Binding-site contacts:
Ligand atom C5' contacts residue GLU167 of chain 1.A at 3.3 Å.
Ligand atom C6 contacts residue ASN43 of chain 1.A at 3.5 Å.
Ligand atom C4' contacts residue GLU167 of chain 1.A at 3.3 Å.
Ligand atom O5' contacts residue GLU167 of chain 1.A at 2.6 Å (salt-bridge).
Ligand atom C4' contacts residue MET153 of chain 1.A at 3.6 Å (hydrophobic).
Ligand atom C3' contacts residue CA1 of chain 1.E at 3.7 Å.
Ligand atom O3' contacts residue CA1 of chain 1.E at 2.7 Å.
Ligand atom C2' contacts residue CA1 of chain 1.E at 3.6 Å.
Ligand atom O5' contacts residue ASN161 of chain 1.A at 2.9 Å (h-bond).
Ligand atom O2' contacts residue CA1 of chain 1.E at 2.6 Å.
Ligand atom C6 contacts residue PHE168 of chain 1.A at 3.6 Å (hydrophobic).
Ligand atom C5 contacts residue PHE168 of chain 1.A at 3.8 Å (hydrophobic).
Ligand atom C6 contacts residue HIS85 of chain 1.A at 3.7 Å.
Ligand atom C4 contacts residue ILE84 of chain 1.A at 3.7 Å (hydrophobic).
Ligand atom C1' contacts residue ASN43 of chain 1.A at 3.3 Å.
Ligand atom C3' contacts residue ASP18 of chain 1.A at 3.2 Å.
Ligand atom O3' contacts residue ASP18 of chain 1.A at 3.6 Å.
Ligand atom O3' contacts residue ASP243 of chain 1.A at 2.5 Å (salt-bridge).
Ligand atom C2' contacts residue ASP18 of chain 1.A at 3.3 Å.
Ligand atom C2 contacts residue HIS85 of chain 1.A at 3.6 Å.
Ligand atom C1 contacts residue ASN43 of chain 1.A at 3.6 Å.
Ligand atom C3' contacts residue MET153 of chain 1.A at 3.8 Å (hydrophobic).
Ligand atom N4 contacts residue ILE84 of chain 1.A at 3.0 Å.
Ligand atom C1 contacts residue HIS85 of chain 1.A at 3.5 Å.
Ligand atom O5' contacts residue LEU192 of chain 1.A at 3.8 Å.
Ligand atom C5' contacts residue ASN161 of chain 1.A at 3.9 Å.
Ligand atom O2' contacts residue ASN43 of chain 1.A at 3.1 Å (h-bond).
Ligand atom N4' contacts residue PHE168 of chain 1.A at 3.8 Å.
Ligand atom N4' contacts residue GLU167 of chain 1.A at 3.8 Å.
Ligand atom C5 contacts residue ALA81 of chain 1.A at 3.8 Å (hydrophobic).
Ligand atom C3' contacts residue ASP243 of chain 1.A at 3.3 Å.
Ligand atom C4' contacts residue ASN169 of chain 1.A at 3.6 Å.
Ligand atom O2' contacts residue ASP18 of chain 1.A at 2.7 Å (salt-bridge).
Ligand atom N4' contacts residue ASN169 of chain 1.A at 3.1 Å (h-bond).
Ligand atom C5' contacts residue MET153 of chain 1.A at 3.7 Å (hydrophobic).
Ligand atom O3' contacts residue MET153 of chain 1.A at 3.6 Å.
Ligand atom O3' contacts residue VAL127 of chain 1.A at 3.1 Å (h-bond).
Ligand atom O2' contacts residue ASP19 of chain 1.A at 3.3 Å (salt-bridge).
Ligand atom O3' contacts residue ASN169 of chain 1.A at 3.2 Å (h-bond).
Ligand atom O2' contacts residue ASP243 of chain 1.A at 3.4 Å (salt-bridge).

Sequence of chain 1.A:
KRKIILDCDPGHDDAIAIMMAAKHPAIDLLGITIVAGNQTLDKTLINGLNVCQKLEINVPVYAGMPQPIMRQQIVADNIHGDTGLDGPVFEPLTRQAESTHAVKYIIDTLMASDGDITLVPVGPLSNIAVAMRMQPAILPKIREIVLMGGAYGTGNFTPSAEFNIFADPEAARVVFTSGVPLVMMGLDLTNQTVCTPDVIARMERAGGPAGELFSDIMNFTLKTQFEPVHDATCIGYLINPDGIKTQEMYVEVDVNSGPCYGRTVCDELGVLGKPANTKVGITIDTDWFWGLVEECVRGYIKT

A protein and the small-molecule ligand that binds it are described below.
Small molecule (SMILES): Nc1ccc([C@@H]2N[C@H](CO)[C@@H](O)[C@H]2O)cc1N